This protein binds this small molecule.
Small molecule (SMILES): NS(=O)(=O)c1nnc(NC(=O)C23CC4CC(CC(C4)C2)C3)s1

Binding-site contacts:
Ligand atom OAD contacts residue VAL142 of chain 1.A at 3.7 Å.
Ligand atom CAP contacts residue THR199 of chain 1.A at 4.0 Å.
Ligand atom OAC contacts residue ZN1 of chain 1.B at 4.0 Å.
Ligand atom NAL contacts residue THR199 of chain 1.A at 3.0 Å (h-bond).
Ligand atom NAA contacts residue GLU106 of chain 1.A at 4.0 Å.
Ligand atom CAH contacts residue VAL130 of chain 1.A at 4.1 Å (hydrophobic).
Ligand atom NAK contacts residue LEU197 of chain 1.A at 3.6 Å.
Ligand atom SAV contacts residue ZN1 of chain 1.B at 3.0 Å.
Ligand atom OAD contacts residue HIS119 of chain 1.A at 3.5 Å (h-bond).
Ligand atom SAV contacts residue HIS119 of chain 1.A at 3.9 Å.
Ligand atom CAF contacts residue VAL134 of chain 1.A at 4.0 Å (hydrophobic).
Ligand atom SAN contacts residue LEU197 of chain 1.A at 3.9 Å.
Ligand atom NAA contacts residue THR198 of chain 1.A at 2.7 Å (h-bond).
Ligand atom OAB contacts residue VAL121 of chain 1.A at 3.7 Å.
Ligand atom NAA contacts residue HIS94 of chain 1.A at 3.3 Å (h-bond).
Ligand atom SAV contacts residue THR198 of chain 1.A at 3.8 Å.
Ligand atom NAL contacts residue THR198 of chain 1.A at 3.6 Å (h-bond).
Ligand atom NAA contacts residue HIS119 of chain 1.A at 3.3 Å (h-bond).
Ligand atom OAD contacts residue HIS94 of chain 1.A at 3.3 Å.
Ligand atom OAC contacts residue SER196 of chain 1.A at 4.1 Å.
Ligand atom NAK contacts residue THR199 of chain 1.A at 2.9 Å (h-bond).
Ligand atom CAR contacts residue LEU91 of chain 1.A at 4.0 Å (hydrophobic).
Ligand atom CAP contacts residue LEU197 of chain 1.A at 3.8 Å (hydrophobic).
Ligand atom CAH contacts residue LEU91 of chain 1.A at 3.4 Å (hydrophobic).
Ligand atom OAB contacts residue GLN92 of chain 1.A at 3.4 Å (h-bond).
Ligand atom SAV contacts residue HIS94 of chain 1.A at 3.9 Å.
Ligand atom CAO contacts residue GLN92 of chain 1.A at 4.0 Å.
Ligand atom CAT contacts residue VAL134 of chain 1.A at 3.9 Å (hydrophobic).
Ligand atom CAQ contacts residue LEU197 of chain 1.A at 3.9 Å (hydrophobic).
Ligand atom OAC contacts residue LEU197 of chain 1.A at 3.5 Å.
Ligand atom NAL contacts residue LEU197 of chain 1.A at 3.4 Å.
Ligand atom OAC contacts residue TRP208 of chain 1.A at 3.4 Å.
Ligand atom CAR contacts residue VAL130 of chain 1.A at 4.0 Å (hydrophobic).
Ligand atom OAD contacts residue VAL121 of chain 1.A at 3.6 Å.
Ligand atom OAD contacts residue ZN1 of chain 1.B at 3.1 Å.
Ligand atom OAC contacts residue THR198 of chain 1.A at 3.0 Å (h-bond).
Ligand atom NAA contacts residue HIS96 of chain 1.A at 3.2 Å (h-bond).
Ligand atom NAA contacts residue ZN1 of chain 1.B at 1.9 Å.
Ligand atom SAN contacts residue GLN92 of chain 1.A at 4.0 Å.
Ligand atom SAN contacts residue VAL121 of chain 1.A at 4.0 Å.

Sequence of chain 1.A:
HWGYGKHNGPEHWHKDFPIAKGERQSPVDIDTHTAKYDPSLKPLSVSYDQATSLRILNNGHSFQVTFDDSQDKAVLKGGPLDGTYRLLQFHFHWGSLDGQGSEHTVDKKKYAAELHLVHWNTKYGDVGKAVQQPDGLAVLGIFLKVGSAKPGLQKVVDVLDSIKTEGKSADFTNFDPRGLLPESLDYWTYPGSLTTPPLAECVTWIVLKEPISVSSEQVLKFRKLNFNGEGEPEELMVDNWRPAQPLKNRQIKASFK